Sequence of chain 1.A:
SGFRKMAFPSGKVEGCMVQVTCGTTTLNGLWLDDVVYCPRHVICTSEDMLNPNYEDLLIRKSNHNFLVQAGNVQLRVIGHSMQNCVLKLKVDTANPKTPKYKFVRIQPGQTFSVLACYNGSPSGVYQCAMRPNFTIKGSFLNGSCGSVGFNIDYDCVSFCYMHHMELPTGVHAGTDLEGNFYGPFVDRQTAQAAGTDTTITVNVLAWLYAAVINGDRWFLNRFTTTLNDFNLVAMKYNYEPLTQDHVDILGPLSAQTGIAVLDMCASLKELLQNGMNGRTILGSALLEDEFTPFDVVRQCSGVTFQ

A protein and the small-molecule ligand that binds it are described below.
Small molecule (SMILES): CC(C)C[C@H](NC(=O)O[C@@H](C)c1ccccc1)C(=O)N[C@H](CO)C[C@@H]1CCNC1=O

Sequence of chain 2.A:
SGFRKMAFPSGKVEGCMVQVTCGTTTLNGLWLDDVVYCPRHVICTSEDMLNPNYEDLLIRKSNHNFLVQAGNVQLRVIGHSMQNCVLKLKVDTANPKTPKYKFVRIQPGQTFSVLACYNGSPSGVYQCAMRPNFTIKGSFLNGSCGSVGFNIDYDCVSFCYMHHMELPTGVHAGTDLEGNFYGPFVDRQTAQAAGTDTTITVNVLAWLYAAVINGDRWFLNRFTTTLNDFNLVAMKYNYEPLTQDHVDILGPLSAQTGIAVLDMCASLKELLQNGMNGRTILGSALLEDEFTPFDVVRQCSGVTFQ

Binding-site contacts:
Ligand atom C05 contacts residue CYS145 of chain 1.A at 3.1 Å (hydrophobic).
Ligand atom C10 contacts residue GLU166 of chain 1.A at 3.5 Å.
Ligand atom C12 contacts residue HIS41 of chain 1.A at 3.5 Å.
Ligand atom O11 contacts residue PHE140 of chain 1.A at 3.4 Å.
Ligand atom N09 contacts residue PHE140 of chain 1.A at 3.3 Å (h-bond).
Ligand atom C17 contacts residue MET165 of chain 1.A at 2.9 Å (hydrophobic).
Ligand atom C14 contacts residue HIS164 of chain 1.A at 3.6 Å.
Ligand atom O13 contacts residue CYS145 of chain 1.A at 2.6 Å (h-bond).
Ligand atom C27 contacts residue THR190 of chain 1.A at 3.5 Å.
Ligand atom O13 contacts residue GLY143 of chain 1.A at 3.4 Å (h-bond).
Ligand atom C28 contacts residue THR190 of chain 1.A at 3.5 Å.
Ligand atom C25 contacts residue GLU166 of chain 1.A at 3.2 Å.
Ligand atom N03 contacts residue HIS164 of chain 1.A at 2.9 Å (h-bond).
Ligand atom N03 contacts residue CYS145 of chain 1.A at 3.0 Å (h-bond).
Ligand atom C05 contacts residue SER144 of chain 1.A at 3.7 Å.
Ligand atom C02 contacts residue HIS164 of chain 1.A at 3.7 Å.
Ligand atom O13 contacts residue SER144 of chain 1.A at 3.6 Å (h-bond).
Ligand atom C28 contacts residue ALA191 of chain 1.A at 3.7 Å (hydrophobic).
Ligand atom C18 contacts residue MET49 of chain 1.A at 3.7 Å (hydrophobic).
Ligand atom C12 contacts residue CYS145 of chain 1.A at 2.0 Å (hydrophobic).
Ligand atom C24 contacts residue GLU166 of chain 1.A at 3.5 Å.
Ligand atom C04 contacts residue CYS145 of chain 1.A at 2.8 Å (hydrophobic).
Ligand atom O30 contacts residue MET165 of chain 1.A at 3.1 Å.
Ligand atom C22 contacts residue GLU166 of chain 1.A at 3.2 Å.
Ligand atom C27 contacts residue ALA191 of chain 1.A at 3.2 Å (hydrophobic).
Ligand atom C07 contacts residue ASN142 of chain 1.A at 3.0 Å.
Ligand atom C16 contacts residue HIS41 of chain 1.A at 3.5 Å.
Ligand atom O11 contacts residue HIS172 of chain 1.A at 3.5 Å.
Ligand atom O11 contacts residue HIS163 of chain 1.A at 2.6 Å (h-bond).
Ligand atom C14 contacts residue MET165 of chain 1.A at 3.8 Å (hydrophobic).
Ligand atom O11 contacts residue GLU166 of chain 1.A at 3.5 Å.
Ligand atom C18 contacts residue HIS41 of chain 1.A at 3.7 Å.
Ligand atom N09 contacts residue GLU166 of chain 1.A at 3.0 Å (salt-bridge).
Ligand atom C17 contacts residue ARG188 of chain 1.A at 3.8 Å.
Ligand atom N19 contacts residue MET165 of chain 1.A at 3.5 Å.
Ligand atom C10 contacts residue HIS163 of chain 1.A at 3.6 Å.
Ligand atom C17 contacts residue HIS41 of chain 1.A at 3.8 Å.
Ligand atom O30 contacts residue GLU166 of chain 1.A at 3.1 Å (salt-bridge).
Ligand atom C17 contacts residue ASP187 of chain 1.A at 3.7 Å.
Ligand atom C08 contacts residue ASN142 of chain 1.A at 3.3 Å.